Binding-site contacts:
Ligand atom C5 contacts residue GLN922 of chain 1.A at 4.2 Å.
Ligand atom C5 contacts residue ASN713 of chain 1.A at 3.6 Å.
Ligand atom C4 contacts residue ASN713 of chain 1.A at 4.2 Å.
Ligand atom O6 contacts residue GLN922 of chain 1.A at 3.0 Å (h-bond).
Ligand atom C6 contacts residue GLN922 of chain 1.A at 3.9 Å.
Ligand atom O5 contacts residue GLN1067 of chain 1.A at 3.5 Å (h-bond).
Ligand atom C3 contacts residue LEU918 of chain 1.A at 4.5 Å (hydrophobic).
Ligand atom O4 contacts residue LEU918 of chain 1.A at 4.0 Å.
Ligand atom C3 contacts residue ASN713 of chain 1.A at 3.8 Å.
Ligand atom C2 contacts residue GLN1067 of chain 1.A at 3.9 Å.
Ligand atom C1 contacts residue LEU918 of chain 1.A at 4.3 Å (hydrophobic).
Ligand atom N2 contacts residue ASN713 of chain 1.A at 2.9 Å (h-bond).
Ligand atom O7 contacts residue LEU918 of chain 1.A at 3.4 Å.
Ligand atom C8 contacts residue ASN713 of chain 1.A at 4.5 Å.
Ligand atom O5 contacts residue ASN713 of chain 1.A at 2.3 Å (h-bond).
Ligand atom C6 contacts residue LEU918 of chain 1.A at 4.0 Å (hydrophobic).
Ligand atom C8 contacts residue LEU918 of chain 1.A at 4.0 Å (hydrophobic).
Ligand atom C4 contacts residue LEU918 of chain 1.A at 4.4 Å (hydrophobic).
Ligand atom O7 contacts residue GLN1067 of chain 1.A at 3.5 Å (h-bond).
Ligand atom C5 contacts residue LEU918 of chain 1.A at 3.8 Å (hydrophobic).
Ligand atom C1 contacts residue ASN713 of chain 1.A at 1.4 Å.
Ligand atom C1 contacts residue GLN1067 of chain 1.A at 3.5 Å.
Ligand atom C7 contacts residue LEU918 of chain 1.A at 3.8 Å (hydrophobic).
Ligand atom C2 contacts residue ASN713 of chain 1.A at 2.4 Å.
Ligand atom O6 contacts residue PHE714 of chain 1.A at 4.2 Å.
Ligand atom C7 contacts residue ASN713 of chain 1.A at 3.3 Å.
Ligand atom O7 contacts residue ASN713 of chain 1.A at 3.3 Å (h-bond).
Ligand atom O6 contacts residue LEU918 of chain 1.A at 4.5 Å.

Sequence of chain 1.A:
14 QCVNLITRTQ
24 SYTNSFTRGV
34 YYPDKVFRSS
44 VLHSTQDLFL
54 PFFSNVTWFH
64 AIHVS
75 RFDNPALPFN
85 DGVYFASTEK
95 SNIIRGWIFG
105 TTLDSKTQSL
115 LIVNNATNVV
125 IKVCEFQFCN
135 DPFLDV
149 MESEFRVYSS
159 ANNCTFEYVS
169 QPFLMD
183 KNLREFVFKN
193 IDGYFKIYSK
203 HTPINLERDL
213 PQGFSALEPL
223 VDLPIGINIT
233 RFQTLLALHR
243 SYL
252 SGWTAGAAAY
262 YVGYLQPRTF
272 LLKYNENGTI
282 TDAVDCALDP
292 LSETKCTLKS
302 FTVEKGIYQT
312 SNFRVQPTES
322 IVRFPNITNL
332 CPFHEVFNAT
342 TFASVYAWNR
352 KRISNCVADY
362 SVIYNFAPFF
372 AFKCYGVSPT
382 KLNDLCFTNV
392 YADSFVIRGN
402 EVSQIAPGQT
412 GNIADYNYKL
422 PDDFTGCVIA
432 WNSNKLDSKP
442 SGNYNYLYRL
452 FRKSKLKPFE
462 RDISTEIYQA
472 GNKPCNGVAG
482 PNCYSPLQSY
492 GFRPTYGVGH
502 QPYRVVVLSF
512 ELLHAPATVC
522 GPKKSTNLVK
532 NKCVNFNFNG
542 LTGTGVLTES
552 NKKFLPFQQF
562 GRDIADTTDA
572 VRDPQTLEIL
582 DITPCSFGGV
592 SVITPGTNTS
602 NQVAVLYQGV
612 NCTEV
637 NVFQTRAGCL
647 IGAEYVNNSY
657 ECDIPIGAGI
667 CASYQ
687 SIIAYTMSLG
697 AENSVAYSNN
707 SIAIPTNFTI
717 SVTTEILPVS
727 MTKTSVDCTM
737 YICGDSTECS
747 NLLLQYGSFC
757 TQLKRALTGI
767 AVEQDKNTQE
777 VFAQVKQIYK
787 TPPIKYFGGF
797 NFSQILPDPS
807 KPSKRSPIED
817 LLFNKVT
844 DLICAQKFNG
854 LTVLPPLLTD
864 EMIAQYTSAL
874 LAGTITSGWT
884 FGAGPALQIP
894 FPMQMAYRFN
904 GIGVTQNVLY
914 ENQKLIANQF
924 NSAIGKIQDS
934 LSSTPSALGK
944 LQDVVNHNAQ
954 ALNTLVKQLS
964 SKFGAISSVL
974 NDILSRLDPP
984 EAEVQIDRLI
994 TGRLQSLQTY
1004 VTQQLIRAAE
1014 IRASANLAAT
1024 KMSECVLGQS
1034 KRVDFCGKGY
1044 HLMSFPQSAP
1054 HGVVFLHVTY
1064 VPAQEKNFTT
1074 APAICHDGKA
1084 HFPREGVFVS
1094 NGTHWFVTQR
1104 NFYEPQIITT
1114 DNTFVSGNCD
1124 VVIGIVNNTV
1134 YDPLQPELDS

A protein and the small-molecule ligand that binds it are described below.
Small molecule (SMILES): CC(=O)N[C@H]1[C@H](O[C@H]2[C@H](O)[C@@H](NC(C)=O)CO[C@@H]2CO)O[C@H](CO)[C@@H](O)[C@@H]1O